Sequence of chain 1.C:
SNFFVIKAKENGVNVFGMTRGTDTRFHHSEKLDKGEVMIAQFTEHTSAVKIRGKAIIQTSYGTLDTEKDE

Binding-site contacts:
Ligand atom CA contacts residue THR24 of chain 1.C at 3.2 Å.
Ligand atom CB contacts residue THR24 of chain 1.C at 3.6 Å.
Ligand atom CG contacts residue SER47 of chain 1.C at 3.8 Å.
Ligand atom C contacts residue THR43 of chain 2.A at 3.6 Å.
Ligand atom O contacts residue THR19 of chain 1.C at 3.9 Å.
Ligand atom C contacts residue GLY21 of chain 1.C at 3.5 Å.
Ligand atom NE1 contacts residue ALA40 of chain 2.A at 3.8 Å.
Ligand atom CD1 contacts residue SER47 of chain 1.C at 3.5 Å.
Ligand atom OXT contacts residue HIS45 of chain 2.A at 3.9 Å.
Ligand atom N contacts residue THR19 of chain 1.C at 2.8 Å (h-bond).
Ligand atom N contacts residue THR24 of chain 1.C at 2.9 Å (h-bond).
Ligand atom N contacts residue GLY21 of chain 1.C at 2.8 Å (h-bond).
Ligand atom CZ2 contacts residue THR46 of chain 2.A at 3.9 Å.
Ligand atom CE2 contacts residue GLN41 of chain 2.A at 4.0 Å.
Ligand atom C contacts residue THR46 of chain 2.A at 3.9 Å.
Ligand atom CZ3 contacts residue GLY17 of chain 2.A at 3.6 Å.
Ligand atom O contacts residue THR43 of chain 2.A at 3.7 Å.
Ligand atom NE1 contacts residue GLN41 of chain 2.A at 2.9 Å (h-bond).
Ligand atom N contacts residue ASP23 of chain 1.C at 3.1 Å (salt-bridge).
Ligand atom CE3 contacts residue HIS28 of chain 2.A at 4.0 Å.
Ligand atom CA contacts residue THR19 of chain 1.C at 3.7 Å.
Ligand atom CH2 contacts residue MET38 of chain 2.A at 3.9 Å (hydrophobic).
Ligand atom O contacts residue SER47 of chain 1.C at 2.8 Å (h-bond).
Ligand atom CA contacts residue SER47 of chain 1.C at 3.9 Å.
Ligand atom CB contacts residue SER47 of chain 1.C at 3.4 Å.
Ligand atom CB contacts residue THR19 of chain 1.C at 3.6 Å.
Ligand atom O contacts residue ARG20 of chain 1.C at 3.4 Å.
Ligand atom OXT contacts residue THR43 of chain 2.A at 2.6 Å (h-bond).
Ligand atom CD1 contacts residue GLN41 of chain 2.A at 3.6 Å.
Ligand atom C contacts residue SER47 of chain 1.C at 3.5 Å.
Ligand atom O contacts residue GLY21 of chain 1.C at 3.1 Å (h-bond).
Ligand atom CZ2 contacts residue VAL49 of chain 2.A at 3.7 Å (hydrophobic).
Ligand atom CD1 contacts residue THR43 of chain 2.A at 3.9 Å.
Ligand atom CZ3 contacts residue MET38 of chain 2.A at 4.0 Å (hydrophobic).
Ligand atom CH2 contacts residue GLY17 of chain 2.A at 3.5 Å.
Ligand atom OXT contacts residue THR46 of chain 2.A at 2.8 Å (h-bond).
Ligand atom CA contacts residue GLY21 of chain 1.C at 3.6 Å.
Ligand atom CD1 contacts residue ALA48 of chain 1.C at 4.0 Å (hydrophobic).
Ligand atom CZ3 contacts residue HIS28 of chain 2.A at 4.0 Å.
Ligand atom CH2 contacts residue VAL49 of chain 2.A at 3.8 Å (hydrophobic).

Sequence of chain 2.A:
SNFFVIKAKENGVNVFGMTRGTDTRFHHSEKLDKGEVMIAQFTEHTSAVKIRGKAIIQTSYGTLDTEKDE

This small molecule binds to this protein.
Small molecule (SMILES): N[C@@H](Cc1c[nH]c2ccccc12)C(=O)O